Sequence of chain 1.O:
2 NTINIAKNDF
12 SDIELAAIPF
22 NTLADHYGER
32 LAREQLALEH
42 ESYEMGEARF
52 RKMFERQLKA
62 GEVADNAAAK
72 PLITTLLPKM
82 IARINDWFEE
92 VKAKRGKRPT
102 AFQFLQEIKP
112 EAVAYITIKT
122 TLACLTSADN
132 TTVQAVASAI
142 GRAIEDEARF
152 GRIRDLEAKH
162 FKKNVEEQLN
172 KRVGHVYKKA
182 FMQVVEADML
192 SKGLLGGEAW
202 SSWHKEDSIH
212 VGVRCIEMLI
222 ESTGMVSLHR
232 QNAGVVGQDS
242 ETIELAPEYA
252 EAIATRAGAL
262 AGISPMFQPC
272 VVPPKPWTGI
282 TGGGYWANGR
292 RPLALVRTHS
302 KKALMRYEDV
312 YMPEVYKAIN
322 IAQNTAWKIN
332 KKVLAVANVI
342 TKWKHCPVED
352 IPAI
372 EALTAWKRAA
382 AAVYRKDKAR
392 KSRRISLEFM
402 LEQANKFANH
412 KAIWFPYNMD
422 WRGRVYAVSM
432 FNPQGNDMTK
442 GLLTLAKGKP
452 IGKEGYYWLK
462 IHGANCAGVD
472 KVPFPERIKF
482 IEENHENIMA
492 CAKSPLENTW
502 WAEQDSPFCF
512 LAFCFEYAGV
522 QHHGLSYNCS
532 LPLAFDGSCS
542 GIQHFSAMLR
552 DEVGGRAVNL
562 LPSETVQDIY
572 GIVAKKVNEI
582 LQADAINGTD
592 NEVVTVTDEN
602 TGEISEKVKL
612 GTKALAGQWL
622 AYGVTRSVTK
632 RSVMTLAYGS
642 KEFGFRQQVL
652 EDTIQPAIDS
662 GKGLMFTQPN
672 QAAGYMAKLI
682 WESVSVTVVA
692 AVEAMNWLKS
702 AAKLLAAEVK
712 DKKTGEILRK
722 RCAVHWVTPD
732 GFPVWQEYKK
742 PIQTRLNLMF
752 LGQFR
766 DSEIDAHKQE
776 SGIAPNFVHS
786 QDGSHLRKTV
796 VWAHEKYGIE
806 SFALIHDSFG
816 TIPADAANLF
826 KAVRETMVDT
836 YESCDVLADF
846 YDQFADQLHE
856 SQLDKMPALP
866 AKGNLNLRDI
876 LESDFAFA

Binding-site contacts:
Ligand atom C4' contacts residue ARG647 of chain 1.O at 4.2 Å.
Ligand atom OP1 contacts residue LYS704 of chain 1.O at 3.4 Å.
Ligand atom C5' contacts residue ARG647 of chain 1.O at 3.9 Å.
Ligand atom O4' contacts residue ARG647 of chain 1.O at 3.6 Å (salt-bridge).
Ligand atom C4' contacts residue ARG647 of chain 1.O at 4.1 Å.
Ligand atom N2 contacts residue PHE644 of chain 1.O at 3.9 Å.
Ligand atom C2 contacts residue PHE644 of chain 1.O at 4.4 Å (hydrophobic).
Ligand atom O2 contacts residue PHE644 of chain 1.O at 4.2 Å.
Ligand atom O4' contacts residue ARG647 of chain 1.O at 3.9 Å.
Ligand atom C5' contacts residue ASN671 of chain 1.O at 4.2 Å.
Ligand atom N1 contacts residue ARG647 of chain 1.O at 4.4 Å.

This small molecule binds to this protein.
Small molecule (SMILES): Cc1cn([C@H]2C[C@H](O[P](=O)(O)OC[C@H]3O[C@@H](n4ccc(N)nc4=O)C[C@@H]3O[P](=O)(O)OC[C@H]3O[C@@H](n4ccc(N)nc4=O)C[C@@H]3O)[C@@H](CO[P](=O)(O)O[C@H]3C[C@H](n4cc(C)c(=O)[nH]c4=O)O[C@@H]3CO[P](=O)(O)O[C@H]3C[C@H](n4cnc5c(N)ncnc54)O[C@@H]3CO[P](=O)(O)O[C@H]3C[C@H](n4cnc5c(=O)nc(N)[nH]c54)O[C@@H]3CO[P](=O)(O)O[C@H]3C[C@H](n4ccc(N)nc4=O)O[C@@H]3CO[P](=O)(O)O[C@H]3C[C@H](n4cc(C)c(=O)[nH]c4=O)O[C@@H]3CO[P](=O)(O)O[C@H]3C[C@H](n4cnc5c(=O)nc(N)[nH]c54)O[C@@H]3CO)O2)c(=O)[nH]c1=O